Sequence of chain 1.A:
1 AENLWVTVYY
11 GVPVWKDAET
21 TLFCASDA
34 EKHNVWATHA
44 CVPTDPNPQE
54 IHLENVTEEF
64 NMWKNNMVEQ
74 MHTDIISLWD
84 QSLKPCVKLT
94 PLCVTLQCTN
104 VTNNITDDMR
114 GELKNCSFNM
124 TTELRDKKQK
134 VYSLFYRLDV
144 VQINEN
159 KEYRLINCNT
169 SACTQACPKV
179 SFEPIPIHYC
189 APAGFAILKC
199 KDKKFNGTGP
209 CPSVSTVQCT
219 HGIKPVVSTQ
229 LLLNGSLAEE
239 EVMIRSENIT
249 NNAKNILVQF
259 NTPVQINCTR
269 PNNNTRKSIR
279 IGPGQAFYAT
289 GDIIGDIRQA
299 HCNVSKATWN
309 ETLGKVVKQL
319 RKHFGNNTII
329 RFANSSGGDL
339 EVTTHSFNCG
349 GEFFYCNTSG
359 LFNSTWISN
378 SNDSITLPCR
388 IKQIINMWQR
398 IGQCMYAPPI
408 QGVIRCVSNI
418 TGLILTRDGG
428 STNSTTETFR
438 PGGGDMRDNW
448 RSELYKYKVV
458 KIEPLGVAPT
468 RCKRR

Binding-site contacts:
Ligand atom O7 contacts residue ASN103 of chain 1.A at 2.8 Å (h-bond).
Ligand atom C2 contacts residue ASN103 of chain 1.A at 2.4 Å.
Ligand atom O5 contacts residue GLY114 of chain 1.A at 4.2 Å.
Ligand atom C7 contacts residue ASN103 of chain 1.A at 3.0 Å.
Ligand atom C1 contacts residue ASN103 of chain 1.A at 1.4 Å.
Ligand atom N2 contacts residue ASN103 of chain 1.A at 2.9 Å (h-bond).
Ligand atom O5 contacts residue ASN103 of chain 1.A at 2.4 Å (h-bond).
Ligand atom C6 contacts residue GLY114 of chain 1.A at 4.4 Å.
Ligand atom C8 contacts residue ASN103 of chain 1.A at 4.2 Å.
Ligand atom C4 contacts residue ASN103 of chain 1.A at 4.2 Å.
Ligand atom C5 contacts residue ASN103 of chain 1.A at 3.7 Å.
Ligand atom C3 contacts residue ASN103 of chain 1.A at 3.8 Å.

This protein binds this small molecule.
Small molecule (SMILES): CC(=O)N[C@@H]1[C@@H](O)[C@H](O)[C@@H](CO)O[C@H]1O